Sequence of chain 1.D:
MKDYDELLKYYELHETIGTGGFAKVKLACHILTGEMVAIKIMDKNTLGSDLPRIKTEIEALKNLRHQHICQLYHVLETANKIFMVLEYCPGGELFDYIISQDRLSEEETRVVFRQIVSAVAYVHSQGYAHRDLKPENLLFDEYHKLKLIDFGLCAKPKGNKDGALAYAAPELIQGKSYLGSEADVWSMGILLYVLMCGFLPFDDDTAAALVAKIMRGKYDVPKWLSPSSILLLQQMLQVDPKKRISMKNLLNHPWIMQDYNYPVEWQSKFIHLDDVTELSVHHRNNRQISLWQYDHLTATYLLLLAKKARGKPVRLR

Binding-site contacts:
Ligand atom C4 contacts residue GLU77 of chain 1.A at 3.3 Å.
Ligand atom C8 contacts residue LEU106 of chain 1.A at 3.9 Å (hydrophobic).
Ligand atom C13 contacts residue LEU159 of chain 1.A at 3.9 Å (hydrophobic).
Ligand atom C12 contacts residue LEU159 of chain 1.A at 3.8 Å (hydrophobic).
Ligand atom C3 contacts residue ASP170 of chain 1.A at 3.8 Å.
Ligand atom C29 contacts residue LEU106 of chain 1.A at 3.7 Å (hydrophobic).
Ligand atom C22 contacts residue PRO110 of chain 1.A at 3.6 Å (hydrophobic).
Ligand atom O2 contacts residue LEU106 of chain 1.A at 3.6 Å.
Ligand atom O6 contacts residue GLU77 of chain 1.A at 2.8 Å (salt-bridge).
Ligand atom N25 contacts residue GLU35 of chain 1.D at 3.6 Å.
Ligand atom C3 contacts residue ILE169 of chain 1.A at 3.6 Å (hydrophobic).
Ligand atom C21 contacts residue LEU47 of chain 1.A at 3.4 Å (hydrophobic).
Ligand atom C5 contacts residue GLU77 of chain 1.A at 3.5 Å.
Ligand atom C28 contacts residue CYS109 of chain 1.A at 3.5 Å (hydrophobic).
Ligand atom N18 contacts residue CYS109 of chain 1.A at 3.3 Å (h-bond).
Ligand atom C27 contacts residue PRO110 of chain 1.A at 3.8 Å (hydrophobic).
Ligand atom O6 contacts residue LYS60 of chain 1.A at 3.3 Å (salt-bridge).
Ligand atom C21 contacts residue PRO110 of chain 1.A at 3.7 Å (hydrophobic).
Ligand atom C5 contacts residue ASP170 of chain 1.A at 3.7 Å.
Ligand atom C29 contacts residue ILE169 of chain 1.A at 3.4 Å (hydrophobic).
Ligand atom C20 contacts residue LEU47 of chain 1.A at 3.4 Å (hydrophobic).
Ligand atom C1 contacts residue LEU81 of chain 1.A at 3.6 Å (hydrophobic).
Ligand atom C3 contacts residue LEU106 of chain 1.A at 3.8 Å (hydrophobic).
Ligand atom C4 contacts residue ASP170 of chain 1.A at 3.4 Å.
Ligand atom C19 contacts residue CYS109 of chain 1.A at 3.2 Å (hydrophobic).
Ligand atom C19 contacts residue ILE37 of chain 1.A at 3.8 Å (hydrophobic).
Ligand atom O2 contacts residue ILE169 of chain 1.A at 3.5 Å.
Ligand atom O2 contacts residue CYS90 of chain 1.A at 3.3 Å.
Ligand atom C14 contacts residue GLU107 of chain 1.A at 3.7 Å.
Ligand atom C24 contacts residue PRO110 of chain 1.A at 3.8 Å (hydrophobic).
Ligand atom C20 contacts residue CYS109 of chain 1.A at 3.8 Å (hydrophobic).
Ligand atom N18 contacts residue ILE37 of chain 1.A at 3.8 Å.
Ligand atom C14 contacts residue ALA58 of chain 1.A at 3.5 Å (hydrophobic).
Ligand atom C16 contacts residue CYS109 of chain 1.A at 3.6 Å (hydrophobic).
Ligand atom O17 contacts residue ALA58 of chain 1.A at 3.5 Å.
Ligand atom C1 contacts residue CYS90 of chain 1.A at 3.3 Å (hydrophobic).
Ligand atom C21 contacts residue TYR108 of chain 1.A at 3.8 Å (hydrophobic).
Ligand atom C11 contacts residue LEU159 of chain 1.A at 3.9 Å (hydrophobic).
Ligand atom O6 contacts residue ASP170 of chain 1.A at 3.8 Å.
Ligand atom O17 contacts residue CYS109 of chain 1.A at 3.0 Å (h-bond).

Sequence of chain 1.A:
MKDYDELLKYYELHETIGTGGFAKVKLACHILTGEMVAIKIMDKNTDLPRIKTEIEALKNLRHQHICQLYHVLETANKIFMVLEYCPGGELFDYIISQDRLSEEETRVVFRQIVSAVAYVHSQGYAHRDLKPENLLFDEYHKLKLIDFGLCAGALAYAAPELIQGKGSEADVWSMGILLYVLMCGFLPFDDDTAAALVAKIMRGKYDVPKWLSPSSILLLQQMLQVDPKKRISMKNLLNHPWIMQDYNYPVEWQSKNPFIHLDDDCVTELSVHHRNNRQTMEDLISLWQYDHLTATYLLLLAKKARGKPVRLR

This small molecule binds to this protein.
Small molecule (SMILES): COc1cc(O)cc(Nc2ccc(C(=O)Nc3ccc4c(c3)C[NH2+]CC4)cc2)c1